Binding-site contacts:
Ligand atom C22 contacts residue LEU27 of chain 1.M at 3.9 Å (hydrophobic).
Ligand atom O6 contacts residue TYR35 of chain 1.M at 3.1 Å (h-bond).
Ligand atom C40 contacts residue PHE37 of chain 1.L at 4.0 Å (hydrophobic).
Ligand atom O16 contacts residue TRP98 of chain 1.D at 4.0 Å.
Ligand atom O16 contacts residue GLY31 of chain 1.M at 3.8 Å.
Ligand atom O1 contacts residue TYR35 of chain 1.M at 3.1 Å.
Ligand atom C43 contacts residue PHE37 of chain 1.L at 3.8 Å (hydrophobic).
Ligand atom O49 contacts residue TRP32 of chain 1.M at 3.4 Å (h-bond).
Ligand atom C31 contacts residue PHE459 of chain 1.A at 4.0 Å (hydrophobic).
Ligand atom C10 contacts residue TYR35 of chain 1.M at 3.6 Å (hydrophobic).
Ligand atom C43 contacts residue LEU34 of chain 1.M at 4.0 Å (hydrophobic).
Ligand atom C40 contacts residue ALA30 of chain 1.M at 3.9 Å (hydrophobic).
Ligand atom O3 contacts residue HIS36 of chain 1.M at 3.4 Å.
Ligand atom C25 contacts residue TRP98 of chain 1.D at 3.8 Å (hydrophobic).
Ligand atom C34 contacts residue PHE459 of chain 1.A at 3.7 Å (hydrophobic).
Ligand atom O49 contacts residue GLY31 of chain 1.M at 4.0 Å.
Ligand atom O55 contacts residue TRP32 of chain 1.M at 3.0 Å.
Ligand atom C1 contacts residue GLY31 of chain 1.M at 3.8 Å.
Ligand atom C22 contacts residue GLY31 of chain 1.M at 4.0 Å.
Ligand atom O49 contacts residue LEU28 of chain 1.M at 2.7 Å (h-bond).
Ligand atom O16 contacts residue LEU27 of chain 1.M at 3.9 Å.
Ligand atom C1 contacts residue TRP32 of chain 1.M at 3.5 Å (hydrophobic).
Ligand atom C22 contacts residue TRP98 of chain 1.D at 3.5 Å (hydrophobic).
Ligand atom C57 contacts residue TRP98 of chain 1.D at 3.6 Å (hydrophobic).
Ligand atom O5 contacts residue TRP98 of chain 1.D at 3.3 Å.
Ligand atom C18 contacts residue LEU28 of chain 1.M at 3.9 Å (hydrophobic).
Ligand atom C40 contacts residue PHE33 of chain 1.L at 4.0 Å (hydrophobic).
Ligand atom O61 contacts residue TRP98 of chain 1.D at 3.0 Å (h-bond).
Ligand atom O3 contacts residue TRP32 of chain 1.M at 4.0 Å.
Ligand atom C40 contacts residue LEU462 of chain 1.A at 3.9 Å (hydrophobic).
Ligand atom C43 contacts residue PHE459 of chain 1.A at 4.1 Å (hydrophobic).
Ligand atom C5 contacts residue TYR35 of chain 1.M at 3.8 Å (hydrophobic).
Ligand atom C31 contacts residue LEU27 of chain 1.M at 4.0 Å (hydrophobic).
Ligand atom C28 contacts residue TRP98 of chain 1.D at 3.8 Å (hydrophobic).
Ligand atom C1 contacts residue LEU28 of chain 1.M at 3.8 Å (hydrophobic).
Ligand atom C28 contacts residue LEU27 of chain 1.M at 4.0 Å (hydrophobic).
Ligand atom O16 contacts residue LEU28 of chain 1.M at 3.9 Å.
Ligand atom C19 contacts residue LEU27 of chain 1.M at 3.8 Å (hydrophobic).
Ligand atom C37 contacts residue ALA30 of chain 1.M at 3.9 Å (hydrophobic).
Ligand atom O61 contacts residue TYR102 of chain 1.D at 4.0 Å.

Sequence of chain 1.D:
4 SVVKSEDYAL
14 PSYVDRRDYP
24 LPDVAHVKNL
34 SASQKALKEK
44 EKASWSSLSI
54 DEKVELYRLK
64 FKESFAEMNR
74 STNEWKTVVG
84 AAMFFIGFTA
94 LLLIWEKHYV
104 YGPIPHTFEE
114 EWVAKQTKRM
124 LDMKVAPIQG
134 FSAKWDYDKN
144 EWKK

Sequence of chain 1.M:
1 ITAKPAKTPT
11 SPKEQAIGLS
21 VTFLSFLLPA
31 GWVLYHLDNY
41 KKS

The small molecule below binds the protein below.
Small molecule (SMILES): CCCCCCCCCCO[C@@H]1O[C@H](CO)[C@@H](O[C@H]2O[C@H](CO)[C@@H](O)[C@H](O)[C@H]2O)[C@H](O)[C@H]1O

Sequence of chain 1.L:
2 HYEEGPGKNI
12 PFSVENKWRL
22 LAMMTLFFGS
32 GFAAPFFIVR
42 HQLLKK

Sequence of chain 1.A:
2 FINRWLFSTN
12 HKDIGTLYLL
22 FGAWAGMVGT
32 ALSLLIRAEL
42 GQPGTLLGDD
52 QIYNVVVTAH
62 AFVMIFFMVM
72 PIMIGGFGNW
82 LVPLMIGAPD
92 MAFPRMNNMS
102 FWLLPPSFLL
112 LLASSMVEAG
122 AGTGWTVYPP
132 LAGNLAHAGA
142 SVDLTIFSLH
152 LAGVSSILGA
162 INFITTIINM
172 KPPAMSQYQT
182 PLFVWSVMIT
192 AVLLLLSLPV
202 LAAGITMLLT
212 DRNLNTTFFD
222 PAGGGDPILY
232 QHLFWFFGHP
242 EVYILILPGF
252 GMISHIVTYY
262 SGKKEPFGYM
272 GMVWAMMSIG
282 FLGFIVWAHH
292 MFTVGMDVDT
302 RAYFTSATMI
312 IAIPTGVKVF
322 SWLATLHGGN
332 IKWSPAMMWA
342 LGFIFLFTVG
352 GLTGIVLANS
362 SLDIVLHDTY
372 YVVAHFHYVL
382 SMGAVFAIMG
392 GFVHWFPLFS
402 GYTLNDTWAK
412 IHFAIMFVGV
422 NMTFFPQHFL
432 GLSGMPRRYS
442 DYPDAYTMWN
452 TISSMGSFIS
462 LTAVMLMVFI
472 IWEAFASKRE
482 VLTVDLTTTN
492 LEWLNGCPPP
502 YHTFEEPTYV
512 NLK